Sequence of chain 1.D:
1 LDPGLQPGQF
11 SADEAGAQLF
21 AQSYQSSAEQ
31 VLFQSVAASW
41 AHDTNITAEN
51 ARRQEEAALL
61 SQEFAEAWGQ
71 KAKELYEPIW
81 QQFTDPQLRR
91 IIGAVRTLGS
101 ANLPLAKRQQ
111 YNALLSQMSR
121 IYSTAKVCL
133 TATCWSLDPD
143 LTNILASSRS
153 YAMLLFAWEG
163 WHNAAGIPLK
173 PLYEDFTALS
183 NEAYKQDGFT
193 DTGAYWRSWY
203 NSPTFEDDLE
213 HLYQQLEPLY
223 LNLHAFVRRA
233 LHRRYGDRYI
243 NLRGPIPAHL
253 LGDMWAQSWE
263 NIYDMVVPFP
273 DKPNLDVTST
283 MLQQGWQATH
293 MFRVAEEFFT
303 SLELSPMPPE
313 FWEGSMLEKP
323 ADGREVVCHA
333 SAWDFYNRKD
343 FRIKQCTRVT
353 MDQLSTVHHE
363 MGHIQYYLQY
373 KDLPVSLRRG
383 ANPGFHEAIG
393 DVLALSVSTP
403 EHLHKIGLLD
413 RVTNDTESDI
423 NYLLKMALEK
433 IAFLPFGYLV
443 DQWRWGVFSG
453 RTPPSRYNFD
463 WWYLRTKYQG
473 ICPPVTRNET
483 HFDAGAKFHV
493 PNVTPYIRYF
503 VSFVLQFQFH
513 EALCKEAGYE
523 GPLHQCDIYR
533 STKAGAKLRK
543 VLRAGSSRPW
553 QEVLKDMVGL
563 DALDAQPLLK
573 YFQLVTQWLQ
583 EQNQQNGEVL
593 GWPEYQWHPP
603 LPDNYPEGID

Binding-site contacts:
Ligand atom CB contacts residue TYR498 of chain 1.D at 3.8 Å (hydrophobic).
Ligand atom O contacts residue GLN259 of chain 1.D at 3.1 Å (h-bond).
Ligand atom C contacts residue LYS1 of chain 1.PA at 3.0 Å.
Ligand atom CB contacts residue LYS1 of chain 1.PA at 3.7 Å.
Ligand atom N contacts residue HIS361 of chain 1.D at 4.5 Å.
Ligand atom CB contacts residue GLN259 of chain 1.D at 4.2 Å.
Ligand atom C contacts residue HIS331 of chain 1.D at 4.3 Å.
Ligand atom C contacts residue LYS489 of chain 1.D at 3.7 Å.
Ligand atom CD contacts residue TYR501 of chain 1.D at 4.0 Å (hydrophobic).
Ligand atom CD contacts residue LYS1 of chain 1.PA at 2.6 Å.
Ligand atom N contacts residue LYS1 of chain 1.PA at 1.4 Å.
Ligand atom CB contacts residue TYR501 of chain 1.D at 3.5 Å (hydrophobic).
Ligand atom CG contacts residue TYR501 of chain 1.D at 4.2 Å (hydrophobic).
Ligand atom CB contacts residue PHE435 of chain 1.D at 3.9 Å (hydrophobic).
Ligand atom OXT contacts residue LYS1 of chain 1.PA at 3.0 Å.
Ligand atom O contacts residue HIS491 of chain 1.D at 3.4 Å.
Ligand atom OXT contacts residue HIS491 of chain 1.D at 4.3 Å.
Ligand atom CA contacts residue HIS491 of chain 1.D at 4.1 Å.
Ligand atom C contacts residue TYR498 of chain 1.D at 3.5 Å (hydrophobic).
Ligand atom CA contacts residue LYS1 of chain 1.PA at 2.4 Å.
Ligand atom O contacts residue LYS1 of chain 1.PA at 3.9 Å.
Ligand atom OXT contacts residue LYS489 of chain 1.D at 3.8 Å.
Ligand atom CD contacts residue HIS361 of chain 1.D at 3.8 Å.
Ligand atom O contacts residue LYS489 of chain 1.D at 2.8 Å (salt-bridge).
Ligand atom N contacts residue TYR501 of chain 1.D at 3.7 Å.
Ligand atom C contacts residue HIS491 of chain 1.D at 3.7 Å.
Ligand atom CA contacts residue TYR501 of chain 1.D at 3.6 Å (hydrophobic).
Ligand atom CA contacts residue TYR498 of chain 1.D at 3.9 Å (hydrophobic).
Ligand atom CG contacts residue LYS1 of chain 1.PA at 3.7 Å.
Ligand atom O contacts residue TYR498 of chain 1.D at 2.6 Å (h-bond).
Ligand atom C contacts residue GLN259 of chain 1.D at 3.4 Å.
Ligand atom OXT contacts residue HIS331 of chain 1.D at 3.8 Å.
Ligand atom OXT contacts residue GLN259 of chain 1.D at 3.4 Å (h-bond).
Ligand atom CA contacts residue GLN259 of chain 1.D at 4.4 Å.

This small molecule binds to this protein.
Small molecule (SMILES): O=C(O)[C@@H]1CCCN1